Binding-site contacts:
Ligand atom O6' contacts residue HIS29 of chain 1.A at 3.4 Å (h-bond).
Ligand atom C2 contacts residue VAL351 of chain 1.A at 3.5 Å (hydrophobic).
Ligand atom C5 contacts residue GLY285 of chain 1.A at 3.4 Å.
Ligand atom O4 contacts residue VAL312 of chain 1.A at 3.5 Å.
Ligand atom C2 contacts residue TRP350 of chain 1.A at 3.4 Å (hydrophobic).
Ligand atom C5D contacts residue SER286 of chain 1.A at 3.7 Å.
Ligand atom C6 contacts residue GLN353 of chain 1.A at 3.7 Å.
Ligand atom O2B contacts residue GLY28 of chain 1.A at 3.3 Å.
Ligand atom O3D contacts residue THR31 of chain 1.A at 3.5 Å.
Ligand atom O3D contacts residue GLU376 of chain 1.A at 2.8 Å (salt-bridge).
Ligand atom O3' contacts residue ASP392 of chain 1.A at 3.0 Å (salt-bridge).
Ligand atom O1B contacts residue ARG287 of chain 1.A at 3.4 Å (salt-bridge).
Ligand atom N3 contacts residue VAL351 of chain 1.A at 3.0 Å (h-bond).
Ligand atom O3' contacts residue GLY370 of chain 1.A at 3.7 Å.
Ligand atom O1A contacts residue GLY370 of chain 1.A at 3.4 Å.
Ligand atom O4 contacts residue LYS314 of chain 1.A at 2.9 Å (salt-bridge).
Ligand atom O2D contacts residue GLN353 of chain 1.A at 3.1 Å.
Ligand atom O2 contacts residue GLN353 of chain 1.A at 3.5 Å (h-bond).
Ligand atom O4 contacts residue VAL351 of chain 1.A at 3.5 Å.
Ligand atom C2D contacts residue GLN353 of chain 1.A at 3.6 Å.
Ligand atom O5D contacts residue ASN372 of chain 1.A at 3.4 Å.
Ligand atom O2A contacts residue HIS368 of chain 1.A at 3.1 Å.
Ligand atom O2 contacts residue VAL351 of chain 1.A at 3.2 Å (h-bond).
Ligand atom O2 contacts residue TRP350 of chain 1.A at 3.4 Å.
Ligand atom O6' contacts residue THR147 of chain 1.A at 2.6 Å (h-bond).
Ligand atom O2' contacts residue GLN393 of chain 1.A at 3.1 Å (h-bond).
Ligand atom C6 contacts residue TRP350 of chain 1.A at 3.7 Å (hydrophobic).
Ligand atom O4D contacts residue TRP350 of chain 1.A at 3.1 Å.
Ligand atom C2D contacts residue GLU376 of chain 1.A at 3.6 Å.
Ligand atom O2D contacts residue GLU376 of chain 1.A at 2.6 Å (salt-bridge).
Ligand atom O2A contacts residue SER373 of chain 1.A at 2.4 Å (h-bond).
Ligand atom O1B contacts residue HIS368 of chain 1.A at 3.4 Å (h-bond).
Ligand atom O3A contacts residue HIS368 of chain 1.A at 3.0 Å (h-bond).
Ligand atom C6' contacts residue THR147 of chain 1.A at 3.2 Å.
Ligand atom O2B contacts residue SER286 of chain 1.A at 3.4 Å (h-bond).
Ligand atom C3D contacts residue GLU376 of chain 1.A at 3.5 Å.
Ligand atom C1D contacts residue TRP350 of chain 1.A at 3.6 Å (hydrophobic).
Ligand atom O1A contacts residue ASN372 of chain 1.A at 3.3 Å.
Ligand atom N1 contacts residue TRP350 of chain 1.A at 3.4 Å.
Ligand atom C6' contacts residue GLY28 of chain 1.A at 3.1 Å.

Sequence of chain 1.A:
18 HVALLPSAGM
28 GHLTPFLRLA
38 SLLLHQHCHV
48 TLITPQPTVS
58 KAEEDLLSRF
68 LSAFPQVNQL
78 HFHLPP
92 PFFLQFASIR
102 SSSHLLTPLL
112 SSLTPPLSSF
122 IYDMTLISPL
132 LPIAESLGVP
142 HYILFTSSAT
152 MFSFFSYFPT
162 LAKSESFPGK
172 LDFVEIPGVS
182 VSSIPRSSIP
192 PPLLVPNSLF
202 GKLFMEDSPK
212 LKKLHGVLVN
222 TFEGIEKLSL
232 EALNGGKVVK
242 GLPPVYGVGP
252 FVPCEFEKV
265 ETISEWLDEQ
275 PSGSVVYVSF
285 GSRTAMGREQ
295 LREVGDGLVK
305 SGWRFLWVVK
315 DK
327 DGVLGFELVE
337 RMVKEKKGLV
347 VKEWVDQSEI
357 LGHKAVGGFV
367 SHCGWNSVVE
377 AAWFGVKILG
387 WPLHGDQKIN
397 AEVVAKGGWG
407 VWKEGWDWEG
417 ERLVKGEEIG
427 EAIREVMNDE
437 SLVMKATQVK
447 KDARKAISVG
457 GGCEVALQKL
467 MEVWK

A small-molecule ligand and the protein it binds are described below.
Small molecule (SMILES): O=c1ccn([C@@H]2O[C@H](CO[P](=O)(O)O[P](=O)(O)O[C@H]3O[C@H](CO)[C@H](O)[C@H](O)[C@H]3O)[C@@H](O)[C@H]2O)c(=O)[nH]1